Binding-site contacts:
Ligand atom N5 contacts residue SER526 of chain 1.B at 4.0 Å.
Ligand atom C5A contacts residue TYR426 of chain 1.B at 3.5 Å (hydrophobic).
Ligand atom C4 contacts residue HIS317 of chain 1.B at 4.1 Å.
Ligand atom O1B contacts residue THR439 of chain 1.B at 3.7 Å.
Ligand atom C2 contacts residue ACO1 of chain 1.E at 3.8 Å.
Ligand atom C1 contacts residue TYR81 of chain 1.B at 4.3 Å (hydrophobic).
Ligand atom O1B contacts residue TYR426 of chain 1.B at 2.5 Å (h-bond).
Ligand atom C2 contacts residue SER428 of chain 1.B at 3.9 Å.
Ligand atom C1 contacts residue TYR426 of chain 1.B at 3.3 Å (hydrophobic).
Ligand atom C4 contacts residue SER428 of chain 1.B at 4.4 Å.
Ligand atom O1A contacts residue TYR426 of chain 1.B at 3.4 Å (h-bond).
Ligand atom C1 contacts residue THR439 of chain 1.B at 3.4 Å.
Ligand atom C5A contacts residue SER526 of chain 1.B at 3.6 Å.
Ligand atom C5A contacts residue THR527 of chain 1.B at 3.9 Å.
Ligand atom C5B contacts residue PHE540 of chain 1.B at 3.5 Å (hydrophobic).
Ligand atom C5C contacts residue VAL543 of chain 1.B at 3.6 Å (hydrophobic).
Ligand atom C3 contacts residue HIS317 of chain 1.B at 3.5 Å.
Ligand atom O1A contacts residue THR439 of chain 1.B at 2.6 Å (h-bond).
Ligand atom C5A contacts residue PHE540 of chain 1.B at 4.2 Å (hydrophobic).
Ligand atom C3 contacts residue SER428 of chain 1.B at 3.4 Å.
Ligand atom O1A contacts residue ARG492 of chain 1.B at 4.1 Å.
Ligand atom O3 contacts residue SER428 of chain 1.B at 4.3 Å.
Ligand atom O3 contacts residue ACO1 of chain 1.E at 2.9 Å (h-bond).
Ligand atom O1A contacts residue TYR81 of chain 1.B at 4.0 Å.
Ligand atom C1 contacts residue SER428 of chain 1.B at 3.6 Å.
Ligand atom C2 contacts residue HIS317 of chain 1.B at 3.3 Å.
Ligand atom C2 contacts residue TYR81 of chain 1.B at 3.7 Å (hydrophobic).
Ligand atom C3 contacts residue ACO1 of chain 1.E at 3.7 Å.
Ligand atom O1B contacts residue SER428 of chain 1.B at 2.6 Å (h-bond).
Ligand atom O1A contacts residue TRP76 of chain 1.B at 3.6 Å.
Ligand atom N5 contacts residue PHE540 of chain 1.B at 4.4 Å.
Ligand atom C5A contacts residue SER428 of chain 1.B at 3.5 Å.
Ligand atom O3 contacts residue HIS317 of chain 1.B at 2.7 Å (h-bond).
Ligand atom C5C contacts residue SER526 of chain 1.B at 3.3 Å.
Ligand atom O1A contacts residue GLU321 of chain 1.B at 4.4 Å.
Ligand atom C2 contacts residue GLU321 of chain 1.B at 4.4 Å.
Ligand atom C5B contacts residue ACO1 of chain 1.E at 4.1 Å.

Sequence of chain 1.B:
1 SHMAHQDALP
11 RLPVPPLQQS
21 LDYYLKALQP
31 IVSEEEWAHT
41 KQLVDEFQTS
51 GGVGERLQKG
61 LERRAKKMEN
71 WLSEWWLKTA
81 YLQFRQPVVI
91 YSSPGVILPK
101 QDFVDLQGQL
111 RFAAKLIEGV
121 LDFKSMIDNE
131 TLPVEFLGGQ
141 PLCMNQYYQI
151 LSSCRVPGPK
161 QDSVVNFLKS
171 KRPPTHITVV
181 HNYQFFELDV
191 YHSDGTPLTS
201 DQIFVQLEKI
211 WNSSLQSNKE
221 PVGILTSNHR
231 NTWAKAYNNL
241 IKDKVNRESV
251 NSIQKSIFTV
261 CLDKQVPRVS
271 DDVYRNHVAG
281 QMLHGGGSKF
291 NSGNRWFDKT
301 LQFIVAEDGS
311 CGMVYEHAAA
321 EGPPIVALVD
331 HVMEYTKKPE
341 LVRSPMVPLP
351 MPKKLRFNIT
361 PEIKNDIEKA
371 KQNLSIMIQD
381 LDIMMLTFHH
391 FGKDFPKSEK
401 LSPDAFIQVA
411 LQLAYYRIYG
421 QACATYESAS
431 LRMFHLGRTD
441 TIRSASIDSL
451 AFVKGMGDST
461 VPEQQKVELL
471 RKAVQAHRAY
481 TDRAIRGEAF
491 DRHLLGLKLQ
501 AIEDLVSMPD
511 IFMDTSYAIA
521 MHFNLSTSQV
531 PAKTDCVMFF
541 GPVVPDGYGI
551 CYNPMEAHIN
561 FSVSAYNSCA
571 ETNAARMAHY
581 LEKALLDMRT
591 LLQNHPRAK

This small molecule binds to this protein.
Small molecule (SMILES): C[N+](C)(C)C[C@H](O)CC(=O)O